Sequence of chain 1.R:
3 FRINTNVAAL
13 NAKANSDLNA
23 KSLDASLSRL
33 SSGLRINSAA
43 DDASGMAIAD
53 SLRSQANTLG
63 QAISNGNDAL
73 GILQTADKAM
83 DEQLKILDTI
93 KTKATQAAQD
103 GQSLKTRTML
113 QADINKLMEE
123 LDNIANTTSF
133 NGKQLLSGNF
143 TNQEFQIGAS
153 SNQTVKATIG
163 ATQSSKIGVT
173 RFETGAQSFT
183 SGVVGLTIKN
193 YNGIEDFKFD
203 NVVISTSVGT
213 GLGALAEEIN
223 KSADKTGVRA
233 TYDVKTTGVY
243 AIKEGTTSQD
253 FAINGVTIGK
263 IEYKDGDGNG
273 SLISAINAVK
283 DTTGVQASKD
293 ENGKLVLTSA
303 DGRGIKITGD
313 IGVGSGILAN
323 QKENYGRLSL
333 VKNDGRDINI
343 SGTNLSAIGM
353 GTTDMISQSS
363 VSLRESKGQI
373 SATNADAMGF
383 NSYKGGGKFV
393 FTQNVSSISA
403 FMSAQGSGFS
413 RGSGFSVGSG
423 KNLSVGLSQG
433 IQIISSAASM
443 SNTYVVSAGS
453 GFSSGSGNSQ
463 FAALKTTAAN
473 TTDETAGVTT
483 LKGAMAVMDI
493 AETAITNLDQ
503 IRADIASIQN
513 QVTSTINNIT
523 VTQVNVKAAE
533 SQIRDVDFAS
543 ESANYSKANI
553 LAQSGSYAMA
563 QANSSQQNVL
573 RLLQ

Binding-site contacts:
Ligand atom O6 contacts residue SER461 of chain 1.R at 2.3 Å (h-bond).
Ligand atom O6 contacts residue SER456 of chain 1.R at 4.5 Å.
Ligand atom O1B contacts residue GLY457 of chain 1.R at 3.7 Å.
Ligand atom O1B contacts residue SER458 of chain 1.R at 4.4 Å.
Ligand atom O4 contacts residue THR354 of chain 1.R at 2.3 Å (h-bond).
Ligand atom C2 contacts residue GLN462 of chain 1.R at 4.5 Å.
Ligand atom C3 contacts residue SER461 of chain 1.R at 2.7 Å.
Ligand atom C9 contacts residue ALA440 of chain 1.R at 4.0 Å (hydrophobic).
Ligand atom C8 contacts residue ALA440 of chain 1.R at 4.3 Å (hydrophobic).
Ligand atom C6 contacts residue SER461 of chain 1.R at 3.1 Å.
Ligand atom C7 contacts residue SER461 of chain 1.R at 4.3 Å.
Ligand atom N7 contacts residue SER461 of chain 1.R at 4.0 Å.
Ligand atom O1A contacts residue SER455 of chain 1.R at 4.4 Å.
Ligand atom O1A contacts residue GLY457 of chain 1.R at 2.4 Å (h-bond).
Ligand atom C1 contacts residue SER461 of chain 1.R at 2.0 Å.
Ligand atom C4 contacts residue THR354 of chain 1.R at 3.2 Å.
Ligand atom N7 contacts residue ALA439 of chain 1.R at 4.2 Å.
Ligand atom O1A contacts residue SER458 of chain 1.R at 4.4 Å.
Ligand atom C1 contacts residue SER456 of chain 1.R at 4.2 Å.
Ligand atom N5 contacts residue THR354 of chain 1.R at 4.3 Å.
Ligand atom O1A contacts residue SER461 of chain 1.R at 2.9 Å (h-bond).
Ligand atom C3 contacts residue THR354 of chain 1.R at 4.5 Å.
Ligand atom O4 contacts residue THR355 of chain 1.R at 4.5 Å.
Ligand atom O8 contacts residue SER456 of chain 1.R at 4.1 Å.
Ligand atom C7 contacts residue MET442 of chain 1.R at 4.5 Å (hydrophobic).
Ligand atom C7 contacts residue ALA439 of chain 1.R at 4.3 Å (hydrophobic).
Ligand atom C2 contacts residue SER461 of chain 1.R at 1.4 Å.
Ligand atom C1 contacts residue GLY457 of chain 1.R at 3.4 Å.
Ligand atom N7 contacts residue MET357 of chain 1.R at 3.4 Å.
Ligand atom C5 contacts residue SER461 of chain 1.R at 3.9 Å.
Ligand atom O1B contacts residue GLY459 of chain 1.R at 3.6 Å.
Ligand atom C8 contacts residue ALA439 of chain 1.R at 3.7 Å (hydrophobic).
Ligand atom C7 contacts residue MET357 of chain 1.R at 3.9 Å (hydrophobic).
Ligand atom O1A contacts residue SER456 of chain 1.R at 3.2 Å.
Ligand atom O1B contacts residue SER461 of chain 1.R at 2.5 Å (h-bond).
Ligand atom C4 contacts residue SER461 of chain 1.R at 3.5 Å.
Ligand atom C9 contacts residue ALA439 of chain 1.R at 3.5 Å (hydrophobic).
Ligand atom C5 contacts residue THR354 of chain 1.R at 3.8 Å.
Ligand atom N7 contacts residue MET442 of chain 1.R at 3.8 Å.
Ligand atom C6 contacts residue MET357 of chain 1.R at 4.2 Å (hydrophobic).

A small-molecule ligand and the protein it binds are described below.
Small molecule (SMILES): C[C@H](O)[C@H](N)[C@@H]1O[C@](O)(C(=O)O)C[C@H](O)[C@@H]1N